Binding-site contacts:
Ligand atom C5 contacts residue ASN613 of chain 1.B at 3.7 Å.
Ligand atom C7 contacts residue GLU80 of chain 1.B at 3.8 Å.
Ligand atom C4 contacts residue ASN613 of chain 1.B at 4.2 Å.
Ligand atom O7 contacts residue ASN613 of chain 1.B at 3.4 Å (h-bond).
Ligand atom N2 contacts residue GLU80 of chain 1.B at 3.7 Å.
Ligand atom N2 contacts residue ASN613 of chain 1.B at 2.9 Å (h-bond).
Ligand atom C8 contacts residue GLU80 of chain 1.B at 3.2 Å.
Ligand atom C2 contacts residue ASN613 of chain 1.B at 2.4 Å.
Ligand atom C8 contacts residue ALA83 of chain 1.B at 4.0 Å (hydrophobic).
Ligand atom O7 contacts residue ARG84 of chain 1.B at 3.6 Å.
Ligand atom C3 contacts residue ASN613 of chain 1.B at 3.8 Å.
Ligand atom O5 contacts residue ASN613 of chain 1.B at 2.4 Å (h-bond).
Ligand atom C1 contacts residue ASN613 of chain 1.B at 1.4 Å.
Ligand atom C7 contacts residue ARG84 of chain 1.B at 4.1 Å.
Ligand atom O7 contacts residue GLU87 of chain 1.B at 4.2 Å.
Ligand atom C7 contacts residue ASN613 of chain 1.B at 3.3 Å.
Ligand atom C8 contacts residue ARG84 of chain 1.B at 3.6 Å.
Ligand atom C8 contacts residue ASN613 of chain 1.B at 4.4 Å.
Ligand atom O3 contacts residue GLU80 of chain 1.B at 4.3 Å.

This small molecule binds to this protein.
Small molecule (SMILES): CC(=O)N[C@@H]1[C@@H](O)[C@H](O)[C@@H](CO)O[C@H]1O

Sequence of chain 1.B:
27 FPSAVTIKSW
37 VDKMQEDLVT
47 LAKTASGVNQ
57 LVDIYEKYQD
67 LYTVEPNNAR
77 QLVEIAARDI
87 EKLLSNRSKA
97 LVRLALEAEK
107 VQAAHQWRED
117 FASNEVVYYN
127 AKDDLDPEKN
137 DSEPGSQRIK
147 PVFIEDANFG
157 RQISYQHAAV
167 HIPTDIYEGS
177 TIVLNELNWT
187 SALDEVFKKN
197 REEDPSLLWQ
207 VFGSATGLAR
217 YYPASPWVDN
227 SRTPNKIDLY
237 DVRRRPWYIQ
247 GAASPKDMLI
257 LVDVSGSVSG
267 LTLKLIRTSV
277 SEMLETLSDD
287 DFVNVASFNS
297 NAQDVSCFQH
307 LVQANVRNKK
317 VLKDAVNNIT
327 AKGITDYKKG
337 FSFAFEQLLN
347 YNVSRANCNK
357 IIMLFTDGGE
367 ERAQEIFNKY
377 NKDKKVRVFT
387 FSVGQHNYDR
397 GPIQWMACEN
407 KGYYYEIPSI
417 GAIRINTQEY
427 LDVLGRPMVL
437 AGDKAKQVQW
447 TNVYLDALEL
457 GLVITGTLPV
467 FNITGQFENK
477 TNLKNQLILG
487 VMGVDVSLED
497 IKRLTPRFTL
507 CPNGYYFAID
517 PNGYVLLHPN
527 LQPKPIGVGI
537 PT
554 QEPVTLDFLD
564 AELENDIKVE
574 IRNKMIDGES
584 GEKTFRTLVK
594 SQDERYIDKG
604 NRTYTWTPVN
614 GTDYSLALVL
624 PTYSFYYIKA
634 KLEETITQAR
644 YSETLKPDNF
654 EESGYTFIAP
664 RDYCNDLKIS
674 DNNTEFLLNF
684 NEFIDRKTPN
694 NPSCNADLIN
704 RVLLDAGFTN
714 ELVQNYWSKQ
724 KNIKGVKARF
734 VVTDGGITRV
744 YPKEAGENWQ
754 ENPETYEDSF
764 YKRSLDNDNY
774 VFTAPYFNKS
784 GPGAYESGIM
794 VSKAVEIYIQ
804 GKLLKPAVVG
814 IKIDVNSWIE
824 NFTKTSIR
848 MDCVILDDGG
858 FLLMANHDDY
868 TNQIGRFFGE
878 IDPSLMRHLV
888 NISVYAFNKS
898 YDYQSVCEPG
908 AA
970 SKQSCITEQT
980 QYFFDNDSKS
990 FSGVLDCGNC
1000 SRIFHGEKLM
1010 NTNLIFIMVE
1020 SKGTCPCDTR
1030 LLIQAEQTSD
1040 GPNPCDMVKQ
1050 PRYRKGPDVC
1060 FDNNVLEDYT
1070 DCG